Binding-site contacts:
Ligand atom O2B contacts residue ARG156 of chain 1.A at 3.0 Å (salt-bridge).
Ligand atom C3' contacts residue GLU325 of chain 1.A at 3.5 Å.
Ligand atom C5 contacts residue TRP326 of chain 1.A at 3.2 Å (hydrophobic).
Ligand atom C5' contacts residue LEU211 of chain 1.A at 3.5 Å (hydrophobic).
Ligand atom CE2 contacts residue HIS155 of chain 1.A at 3.3 Å.
Ligand atom C5M contacts residue HIS151 of chain 1.A at 3.3 Å.
Ligand atom CD2 contacts residue HIS155 of chain 1.A at 3.5 Å.
Ligand atom C2 contacts residue TRP326 of chain 1.A at 3.4 Å (hydrophobic).
Ligand atom CD2 contacts residue ARG156 of chain 1.A at 3.5 Å.
Ligand atom N3 contacts residue LEU150 of chain 1.A at 3.5 Å.
Ligand atom CZ contacts residue ALA159 of chain 1.A at 3.5 Å (hydrophobic).
Ligand atom CZ contacts residue LEU211 of chain 1.A at 3.5 Å (hydrophobic).
Ligand atom O2 contacts residue ARG207 of chain 1.A at 3.1 Å (salt-bridge).
Ligand atom O4 contacts residue MET144 of chain 1.A at 3.3 Å.
Ligand atom N1 contacts residue TRP326 of chain 1.A at 3.4 Å.
Ligand atom O4' contacts residue ARG207 of chain 1.A at 2.9 Å (salt-bridge).
Ligand atom O3' contacts residue GLU325 of chain 1.A at 3.5 Å.
Ligand atom C4 contacts residue TRP326 of chain 1.A at 3.4 Å (hydrophobic).
Ligand atom O2 contacts residue ASP329 of chain 1.A at 3.4 Å.
Ligand atom N1 contacts residue ARG207 of chain 1.A at 3.5 Å (salt-bridge).
Ligand atom O4' contacts residue ASP329 of chain 1.A at 3.1 Å (salt-bridge).
Ligand atom C2 contacts residue LEU150 of chain 1.A at 3.5 Å (hydrophobic).
Ligand atom C2' contacts residue ASP329 of chain 1.A at 3.0 Å.
Ligand atom CE2 contacts residue ALA159 of chain 1.A at 3.6 Å (hydrophobic).
Ligand atom C1' contacts residue ASP329 of chain 1.A at 2.6 Å.
Ligand atom C1' contacts residue ARG207 of chain 1.A at 3.1 Å.
Ligand atom CE2 contacts residue PHE212 of chain 1.A at 3.6 Å (hydrophobic).
Ligand atom O2 contacts residue TRP326 of chain 1.A at 3.5 Å.
Ligand atom O1B contacts residue ARG156 of chain 1.A at 3.6 Å (salt-bridge).
Ligand atom C4' contacts residue ASP329 of chain 1.A at 3.5 Å.
Ligand atom O3' contacts residue ASP329 of chain 1.A at 2.5 Å (salt-bridge).
Ligand atom O3B contacts residue ARG156 of chain 1.A at 3.6 Å.
Ligand atom C2 contacts residue ARG207 of chain 1.A at 3.5 Å.
Ligand atom O4 contacts residue HIS151 of chain 1.A at 2.7 Å (h-bond).
Ligand atom CG contacts residue ARG156 of chain 1.A at 3.6 Å.
Ligand atom C6 contacts residue TRP326 of chain 1.A at 3.5 Å (hydrophobic).
Ligand atom C3' contacts residue ASP329 of chain 1.A at 3.2 Å.
Ligand atom N3 contacts residue TRP326 of chain 1.A at 3.4 Å.
Ligand atom PB contacts residue ARG156 of chain 1.A at 3.6 Å.
Ligand atom CE2 contacts residue LEU211 of chain 1.A at 3.6 Å (hydrophobic).

Sequence of chain 1.A:
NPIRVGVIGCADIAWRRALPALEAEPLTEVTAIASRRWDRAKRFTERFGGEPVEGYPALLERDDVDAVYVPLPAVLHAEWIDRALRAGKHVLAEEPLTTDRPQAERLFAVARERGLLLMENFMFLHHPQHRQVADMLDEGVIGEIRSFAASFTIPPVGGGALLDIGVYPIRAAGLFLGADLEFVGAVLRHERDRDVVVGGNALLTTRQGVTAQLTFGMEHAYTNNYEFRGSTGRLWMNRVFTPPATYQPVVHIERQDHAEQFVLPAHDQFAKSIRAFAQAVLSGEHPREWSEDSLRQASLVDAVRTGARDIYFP

The small molecule below binds the protein below.
Small molecule (SMILES): Cc1cn([C@H]2C[C@H](O)[C@@H](CO[P](=O)(O)O[P](=O)(O)Oc3ccccc3)O2)c(=O)[nH]c1=O